Sequence of chain 38.E:
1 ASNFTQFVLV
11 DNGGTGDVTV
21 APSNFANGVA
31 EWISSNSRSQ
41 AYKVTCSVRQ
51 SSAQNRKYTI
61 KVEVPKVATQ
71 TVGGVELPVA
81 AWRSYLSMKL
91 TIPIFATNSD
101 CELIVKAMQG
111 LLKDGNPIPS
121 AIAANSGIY

Binding-site contacts:
Ligand atom N7 contacts residue LYS61 of chain 38.E at 3.7 Å.
Ligand atom C5 contacts residue VAL29 of chain 38.E at 4.0 Å (hydrophobic).
Ligand atom N1 contacts residue TYR85 of chain 38.E at 3.5 Å.
Ligand atom C8 contacts residue TYR85 of chain 38.E at 3.8 Å (hydrophobic).
Ligand atom N9 contacts residue LYS61 of chain 38.E at 3.7 Å.
Ligand atom C5 contacts residue THR45 of chain 38.E at 3.1 Å.
Ligand atom C6 contacts residue VAL29 of chain 38.E at 4.1 Å (hydrophobic).
Ligand atom N6 contacts residue TYR85 of chain 38.E at 3.3 Å.
Ligand atom OP2 contacts residue GLU63 of chain 38.E at 3.6 Å (salt-bridge).
Ligand atom C2 contacts residue THR59 of chain 38.E at 4.1 Å.
Ligand atom N6 contacts residue THR59 of chain 38.E at 2.8 Å (h-bond).
Ligand atom N6 contacts residue CYS46 of chain 38.E at 3.4 Å (h-bond).
Ligand atom N6 contacts residue SER47 of chain 38.E at 4.1 Å.
Ligand atom C5 contacts residue LYS61 of chain 38.E at 3.7 Å.
Ligand atom C6 contacts residue SER47 of chain 38.E at 3.9 Å.
Ligand atom N7 contacts residue TYR85 of chain 38.E at 3.7 Å.
Ligand atom N1 contacts residue SER47 of chain 38.E at 2.9 Å (h-bond).
Ligand atom C6 contacts residue THR45 of chain 38.E at 3.1 Å.
Ligand atom O6 contacts residue LYS61 of chain 38.E at 3.0 Å (salt-bridge).
Ligand atom C4 contacts residue TYR85 of chain 38.E at 3.8 Å (hydrophobic).
Ligand atom OP2 contacts residue LYS43 of chain 38.E at 2.7 Å (salt-bridge).
Ligand atom N6 contacts residue THR45 of chain 38.E at 2.5 Å (h-bond).
Ligand atom OP1 contacts residue TYR85 of chain 38.E at 3.5 Å (h-bond).
Ligand atom N6 contacts residue LYS61 of chain 38.E at 4.1 Å.
Ligand atom N1 contacts residue THR59 of chain 38.E at 3.5 Å.
Ligand atom N7 contacts residue THR45 of chain 38.E at 2.5 Å (h-bond).
Ligand atom C5 contacts residue TYR85 of chain 38.E at 3.5 Å (hydrophobic).
Ligand atom P contacts residue TYR85 of chain 38.E at 3.7 Å.
Ligand atom C4 contacts residue LYS61 of chain 38.E at 3.7 Å.
Ligand atom P contacts residue LYS43 of chain 38.E at 3.2 Å.
Ligand atom N6 contacts residue THR91 of chain 12.E at 3.5 Å (h-bond).
Ligand atom C2 contacts residue SER47 of chain 38.E at 3.4 Å.
Ligand atom C6 contacts residue LYS61 of chain 38.E at 3.8 Å.
Ligand atom C5' contacts residue TYR85 of chain 38.E at 4.0 Å (hydrophobic).
Ligand atom C8 contacts residue THR45 of chain 38.E at 3.8 Å.
Ligand atom C6 contacts residue TYR85 of chain 38.E at 3.4 Å (hydrophobic).
Ligand atom N9 contacts residue TYR85 of chain 38.E at 4.0 Å.
Ligand atom C6 contacts residue THR59 of chain 38.E at 3.6 Å.
Ligand atom C8 contacts residue LYS61 of chain 38.E at 3.7 Å.
Ligand atom OP1 contacts residue LYS43 of chain 38.E at 2.9 Å (salt-bridge).

This small molecule binds to this protein.
Small molecule (SMILES): Nc1nc(=O)c2ncn([C@@H]3O[C@H](CO[P](=O)(O)O[C@H]4[C@@H](O)[C@H](n5cnc6c(N)ncnc65)O[C@@H]4CO[P](=O)(O)O[C@@H]4[C@@H](O)[C@H](n5cnc6c(N)ncnc65)O[C@@H]4COP(=O)=O)[C@@H](O)[C@H]3O)c2[nH]1

Sequence of chain 12.E:
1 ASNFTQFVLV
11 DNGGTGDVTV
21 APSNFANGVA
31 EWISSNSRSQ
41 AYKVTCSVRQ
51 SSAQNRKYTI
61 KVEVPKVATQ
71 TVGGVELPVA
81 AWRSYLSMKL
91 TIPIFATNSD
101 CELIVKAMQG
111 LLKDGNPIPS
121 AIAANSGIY